Sequence of chain 37.C:
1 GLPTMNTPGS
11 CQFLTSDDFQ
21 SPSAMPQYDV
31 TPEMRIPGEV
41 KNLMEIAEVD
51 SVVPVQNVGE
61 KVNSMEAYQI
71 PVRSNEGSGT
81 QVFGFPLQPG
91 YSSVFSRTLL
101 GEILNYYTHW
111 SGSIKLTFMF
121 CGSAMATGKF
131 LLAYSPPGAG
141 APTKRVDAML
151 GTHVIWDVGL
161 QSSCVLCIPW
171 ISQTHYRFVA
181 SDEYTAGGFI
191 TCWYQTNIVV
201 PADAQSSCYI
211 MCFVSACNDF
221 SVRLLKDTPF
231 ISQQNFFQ

Sequence of chain 32.A:
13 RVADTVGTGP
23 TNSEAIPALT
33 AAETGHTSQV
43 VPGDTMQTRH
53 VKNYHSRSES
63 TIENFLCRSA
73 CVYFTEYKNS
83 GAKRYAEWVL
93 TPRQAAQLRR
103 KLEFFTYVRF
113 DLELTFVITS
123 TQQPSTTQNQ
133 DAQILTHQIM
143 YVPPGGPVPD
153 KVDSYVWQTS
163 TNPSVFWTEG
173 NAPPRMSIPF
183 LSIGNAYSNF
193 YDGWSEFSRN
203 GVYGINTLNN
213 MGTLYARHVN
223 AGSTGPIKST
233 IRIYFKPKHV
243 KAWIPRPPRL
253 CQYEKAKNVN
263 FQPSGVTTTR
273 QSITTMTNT

Sequence of chain 37.A:
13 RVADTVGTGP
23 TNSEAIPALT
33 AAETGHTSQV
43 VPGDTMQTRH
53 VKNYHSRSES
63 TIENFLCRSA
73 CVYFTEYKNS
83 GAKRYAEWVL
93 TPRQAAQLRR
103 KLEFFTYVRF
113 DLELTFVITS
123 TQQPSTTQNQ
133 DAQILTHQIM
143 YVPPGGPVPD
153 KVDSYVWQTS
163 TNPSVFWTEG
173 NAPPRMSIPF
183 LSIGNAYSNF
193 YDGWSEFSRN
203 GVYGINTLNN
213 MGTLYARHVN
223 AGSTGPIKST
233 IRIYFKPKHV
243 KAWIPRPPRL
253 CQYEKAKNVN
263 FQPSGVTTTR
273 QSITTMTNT

Binding-site contacts:
Ligand atom C7 contacts residue GLN234 of chain 37.C at 2.2 Å.
Ligand atom O6 contacts residue GLN160 of chain 32.A at 2.9 Å.
Ligand atom C5 contacts residue SER156 of chain 32.A at 2.9 Å.
Ligand atom C4 contacts residue SER156 of chain 32.A at 3.0 Å.
Ligand atom C8 contacts residue GLN234 of chain 37.C at 2.9 Å.
Ligand atom C14 contacts residue PHE76 of chain 37.A at 3.3 Å (hydrophobic).
Ligand atom O2 contacts residue GLN233 of chain 37.C at 2.9 Å (h-bond).
Ligand atom N1 contacts residue TYR157 of chain 32.A at 2.5 Å (h-bond).
Ligand atom C6 contacts residue TYR157 of chain 32.A at 2.6 Å (hydrophobic).
Ligand atom C8 contacts residue ASP155 of chain 32.A at 3.7 Å.
Ligand atom O4 contacts residue PHE236 of chain 37.C at 2.6 Å.
Ligand atom C3 contacts residue SER156 of chain 32.A at 3.2 Å.
Ligand atom C6 contacts residue GLN160 of chain 32.A at 2.9 Å.
Ligand atom O5 contacts residue ARG219 of chain 32.A at 3.5 Å (salt-bridge).
Ligand atom O1 contacts residue GLN233 of chain 37.C at 3.6 Å.
Ligand atom C5 contacts residue ASP155 of chain 32.A at 2.5 Å.
Ligand atom O2 contacts residue TYR157 of chain 32.A at 3.4 Å.
Ligand atom S1 contacts residue GLN234 of chain 37.C at 2.2 Å (h-bond).
Ligand atom C2 contacts residue SER156 of chain 32.A at 3.6 Å.
Ligand atom C6 contacts residue SER156 of chain 32.A at 3.4 Å.
Ligand atom O6 contacts residue ARG234 of chain 37.A at 3.4 Å (salt-bridge).
Ligand atom O2 contacts residue GLN234 of chain 37.C at 2.5 Å (h-bond).
Ligand atom O4 contacts residue PHE76 of chain 37.A at 2.2 Å.
Ligand atom C20 contacts residue PHE76 of chain 37.A at 3.2 Å (hydrophobic).
Ligand atom C1 contacts residue GLN160 of chain 32.A at 2.6 Å.
Ligand atom C13 contacts residue PHE76 of chain 37.A at 2.9 Å (hydrophobic).
Ligand atom C4 contacts residue ASP155 of chain 32.A at 1.9 Å.
Ligand atom O5 contacts residue ARG234 of chain 37.A at 2.7 Å (salt-bridge).
Ligand atom C21 contacts residue GLN160 of chain 32.A at 3.6 Å.
Ligand atom N1 contacts residue ASP155 of chain 32.A at 2.5 Å (salt-bridge).
Ligand atom O1 contacts residue GLN234 of chain 37.C at 2.6 Å (h-bond).
Ligand atom C1 contacts residue TYR157 of chain 32.A at 3.5 Å (hydrophobic).
Ligand atom C12 contacts residue GLN234 of chain 37.C at 2.8 Å.
Ligand atom C5 contacts residue TYR157 of chain 32.A at 2.8 Å (hydrophobic).
Ligand atom C13 contacts residue PHE236 of chain 37.C at 3.4 Å (hydrophobic).
Ligand atom N1 contacts residue SER156 of chain 32.A at 2.9 Å.
Ligand atom C3 contacts residue ASP155 of chain 32.A at 3.0 Å.
Ligand atom C4 contacts residue TYR157 of chain 32.A at 3.5 Å (hydrophobic).
Ligand atom C2 contacts residue GLN160 of chain 32.A at 3.5 Å.
Ligand atom C21 contacts residue ARG234 of chain 37.A at 3.5 Å.

The protein below binds the small molecule below.
Small molecule (SMILES): O=C(O)c1ccc(NS(=O)(=O)c2ccc(N3C(=O)c4ccccc4C3=O)cc2)cc1